Sequence of chain 1.K:
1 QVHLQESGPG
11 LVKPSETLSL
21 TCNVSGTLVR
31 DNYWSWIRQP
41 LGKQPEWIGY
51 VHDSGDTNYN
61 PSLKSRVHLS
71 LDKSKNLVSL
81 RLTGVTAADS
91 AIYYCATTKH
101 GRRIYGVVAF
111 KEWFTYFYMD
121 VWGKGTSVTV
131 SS

A small-molecule ligand and the protein it binds are described below.
Small molecule (SMILES): CC(=O)N[C@H]1[C@H](O[C@H]2[C@H](O)[C@@H](NC(C)=O)CO[C@@H]2CO)O[C@H](CO)[C@@H](O[C@@H]2O[C@H](CO)[C@@H](O)[C@H](O[C@H]3O[C@H](CO)[C@@H](O)[C@H](O)[C@@H]3O)[C@@H]2O)[C@@H]1O

Sequence of chain 1.L:
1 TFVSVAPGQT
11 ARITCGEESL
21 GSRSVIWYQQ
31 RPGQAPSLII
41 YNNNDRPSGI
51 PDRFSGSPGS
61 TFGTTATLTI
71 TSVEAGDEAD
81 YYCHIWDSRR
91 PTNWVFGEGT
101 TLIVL

Sequence of chain 1.G:
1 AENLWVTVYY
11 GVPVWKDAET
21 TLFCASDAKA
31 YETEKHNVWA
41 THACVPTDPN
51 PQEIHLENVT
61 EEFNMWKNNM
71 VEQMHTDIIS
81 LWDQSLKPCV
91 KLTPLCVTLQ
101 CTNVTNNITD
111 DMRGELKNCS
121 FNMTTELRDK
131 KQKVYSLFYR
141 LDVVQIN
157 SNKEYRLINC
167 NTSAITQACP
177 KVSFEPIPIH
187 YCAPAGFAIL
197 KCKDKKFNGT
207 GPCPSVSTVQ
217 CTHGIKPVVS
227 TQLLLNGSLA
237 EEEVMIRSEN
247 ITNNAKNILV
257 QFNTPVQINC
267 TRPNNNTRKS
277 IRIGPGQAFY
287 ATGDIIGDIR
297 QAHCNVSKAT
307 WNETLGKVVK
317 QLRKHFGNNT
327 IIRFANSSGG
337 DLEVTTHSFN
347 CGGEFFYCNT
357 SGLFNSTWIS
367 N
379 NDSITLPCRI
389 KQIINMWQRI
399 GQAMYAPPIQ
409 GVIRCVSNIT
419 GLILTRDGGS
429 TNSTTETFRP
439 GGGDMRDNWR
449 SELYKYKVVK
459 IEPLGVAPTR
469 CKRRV

Binding-site contacts:
Ligand atom N2 contacts residue ASN107 of chain 1.G at 3.5 Å (h-bond).
Ligand atom C2 contacts residue THR92 of chain 1.L at 4.2 Å.
Ligand atom O7 contacts residue ASN107 of chain 1.G at 3.6 Å (h-bond).
Ligand atom C8 contacts residue ARG90 of chain 1.L at 4.0 Å.
Ligand atom C6 contacts residue ASN107 of chain 1.G at 4.2 Å.
Ligand atom O4 contacts residue GLY55 of chain 1.K at 4.4 Å.
Ligand atom O3 contacts residue GLY55 of chain 1.K at 4.4 Å.
Ligand atom C6 contacts residue THR109 of chain 1.G at 4.2 Å.
Ligand atom O6 contacts residue THR115 of chain 1.K at 2.9 Å (h-bond).
Ligand atom C5 contacts residue ASN107 of chain 1.G at 3.4 Å.
Ligand atom O7 contacts residue ASP87 of chain 1.L at 4.0 Å.
Ligand atom O4 contacts residue TYR50 of chain 1.K at 4.1 Å.
Ligand atom C8 contacts residue PHE114 of chain 1.K at 4.2 Å (hydrophobic).
Ligand atom C4 contacts residue ASN107 of chain 1.G at 4.2 Å.
Ligand atom O2 contacts residue GLY55 of chain 1.K at 3.6 Å.
Ligand atom C7 contacts residue THR92 of chain 1.L at 4.1 Å.
Ligand atom C2 contacts residue ASN107 of chain 1.G at 2.8 Å.
Ligand atom O3 contacts residue GLY55 of chain 1.K at 4.2 Å.
Ligand atom N2 contacts residue THR92 of chain 1.L at 3.3 Å (h-bond).
Ligand atom C3 contacts residue ASN107 of chain 1.G at 4.0 Å.
Ligand atom O7 contacts residue ASN58 of chain 1.K at 3.1 Å (h-bond).
Ligand atom C7 contacts residue ASN107 of chain 1.G at 3.8 Å.
Ligand atom C8 contacts residue TRP86 of chain 1.L at 3.9 Å (hydrophobic).
Ligand atom C3 contacts residue THR92 of chain 1.L at 4.0 Å.
Ligand atom C7 contacts residue ASN58 of chain 1.K at 4.1 Å.
Ligand atom C7 contacts residue PHE114 of chain 1.K at 4.3 Å (hydrophobic).
Ligand atom O3 contacts residue TYR50 of chain 1.K at 4.3 Å.
Ligand atom O7 contacts residue PHE114 of chain 1.K at 3.8 Å.
Ligand atom O3 contacts residue THR92 of chain 1.L at 4.2 Å.
Ligand atom C8 contacts residue ASP87 of chain 1.L at 3.4 Å.
Ligand atom C7 contacts residue ASP87 of chain 1.L at 4.1 Å.
Ligand atom O7 contacts residue SER88 of chain 1.L at 4.3 Å.
Ligand atom C3 contacts residue GLY55 of chain 1.K at 4.1 Å.
Ligand atom O5 contacts residue ASN107 of chain 1.G at 2.0 Å (h-bond).
Ligand atom C8 contacts residue PRO91 of chain 1.L at 4.4 Å (hydrophobic).
Ligand atom C4 contacts residue TYR50 of chain 1.K at 4.2 Å (hydrophobic).
Ligand atom C6 contacts residue ILE108 of chain 1.G at 4.4 Å (hydrophobic).
Ligand atom C6 contacts residue THR115 of chain 1.K at 3.4 Å.
Ligand atom C1 contacts residue ASN107 of chain 1.G at 1.5 Å.
Ligand atom C8 contacts residue THR92 of chain 1.L at 3.9 Å.